Sequence of chain 1.B:
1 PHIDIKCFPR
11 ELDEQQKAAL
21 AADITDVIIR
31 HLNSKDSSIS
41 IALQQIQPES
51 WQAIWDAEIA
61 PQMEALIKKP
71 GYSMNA

The protein below binds the small molecule below.
Small molecule (SMILES): O=C([O-])/C(F)=C\c1ccc(O)cc1

Sequence of chain 1.A:
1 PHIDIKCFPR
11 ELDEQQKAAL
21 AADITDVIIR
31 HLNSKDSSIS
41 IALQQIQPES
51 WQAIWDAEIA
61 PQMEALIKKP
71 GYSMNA

Binding-site contacts:
Ligand atom O2 contacts residue PRO1 of chain 1.A at 2.6 Å (h-bond).
Ligand atom C6 contacts residue PHE8 of chain 1.B at 3.7 Å (hydrophobic).
Ligand atom C9 contacts residue PHE8 of chain 1.B at 3.6 Å (hydrophobic).
Ligand atom F1 contacts residue TRP51 of chain 1.B at 3.0 Å.
Ligand atom C3 contacts residue SER38 of chain 1.A at 3.8 Å.
Ligand atom C4 contacts residue SER38 of chain 1.A at 3.6 Å.
Ligand atom C1 contacts residue PHE8 of chain 1.B at 3.9 Å (hydrophobic).
Ligand atom C8 contacts residue PHE8 of chain 1.B at 3.5 Å (hydrophobic).
Ligand atom O2 contacts residue SER38 of chain 1.A at 3.8 Å.
Ligand atom F1 contacts residue LYS6 of chain 1.B at 4.1 Å.
Ligand atom O3 contacts residue PRO1 of chain 1.A at 4.0 Å.
Ligand atom C7 contacts residue TRP51 of chain 1.B at 3.7 Å (hydrophobic).
Ligand atom F1 contacts residue CYS7 of chain 1.B at 3.3 Å.
Ligand atom F1 contacts residue PHE8 of chain 1.B at 3.1 Å.
Ligand atom C8 contacts residue TRP51 of chain 1.B at 3.9 Å (hydrophobic).
Ligand atom C6 contacts residue SER38 of chain 1.A at 4.1 Å.
Ligand atom C3 contacts residue TYR72 of chain 1.B at 3.5 Å (hydrophobic).
Ligand atom C1 contacts residue PRO1 of chain 1.A at 4.4 Å (hydrophobic).
Ligand atom O3 contacts residue ARG10 of chain 1.B at 3.0 Å (salt-bridge).
Ligand atom C8 contacts residue PRO1 of chain 1.A at 3.6 Å (hydrophobic).
Ligand atom C9 contacts residue PRO1 of chain 1.A at 3.3 Å (hydrophobic).
Ligand atom C9 contacts residue CYS7 of chain 1.B at 4.1 Å (hydrophobic).
Ligand atom C2 contacts residue TYR72 of chain 1.B at 3.6 Å (hydrophobic).
Ligand atom O1 contacts residue SER38 of chain 1.A at 4.0 Å.
Ligand atom O3 contacts residue PHE8 of chain 1.B at 2.8 Å (h-bond).
Ligand atom C2 contacts residue TRP51 of chain 1.B at 4.2 Å (hydrophobic).
Ligand atom C2 contacts residue SER38 of chain 1.A at 4.2 Å.
Ligand atom O3 contacts residue CYS7 of chain 1.B at 3.6 Å.
Ligand atom C7 contacts residue PRO1 of chain 1.A at 4.1 Å (hydrophobic).
Ligand atom C5 contacts residue PHE8 of chain 1.B at 4.5 Å (hydrophobic).
Ligand atom F1 contacts residue PRO1 of chain 1.A at 4.1 Å.
Ligand atom C5 contacts residue SER38 of chain 1.A at 3.8 Å.
Ligand atom C1 contacts residue SER38 of chain 1.A at 4.3 Å.
Ligand atom C7 contacts residue PHE8 of chain 1.B at 3.4 Å (hydrophobic).
Ligand atom C8 contacts residue CYS7 of chain 1.B at 4.2 Å (hydrophobic).
Ligand atom C9 contacts residue ARG10 of chain 1.B at 4.2 Å.